A protein and the small-molecule ligand that binds it are described below.
Small molecule (SMILES): CC(=O)N[C@H]1[C@H](O[C@H]2[C@H](O)[C@@H](NC(C)=O)CO[C@@H]2CO)O[C@H](CO)[C@@H](O)[C@@H]1O

Sequence of chain 1.E:
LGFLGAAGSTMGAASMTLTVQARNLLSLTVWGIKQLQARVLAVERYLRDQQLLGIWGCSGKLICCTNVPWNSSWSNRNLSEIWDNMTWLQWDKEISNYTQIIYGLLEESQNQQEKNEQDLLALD

Binding-site contacts:
Ligand atom C7 contacts residue ASN126 of chain 1.E at 3.7 Å.
Ligand atom C8 contacts residue LYS122 of chain 1.E at 4.3 Å.
Ligand atom O7 contacts residue ASN126 of chain 1.E at 4.2 Å.
Ligand atom C5 contacts residue ASN126 of chain 1.E at 3.7 Å.
Ligand atom N2 contacts residue GLU123 of chain 1.E at 4.2 Å.
Ligand atom C4 contacts residue ASN126 of chain 1.E at 4.3 Å.
Ligand atom C1 contacts residue ASN126 of chain 1.E at 1.4 Å.
Ligand atom O5 contacts residue ASN126 of chain 1.E at 2.5 Å (h-bond).
Ligand atom C8 contacts residue GLU123 of chain 1.E at 3.2 Å.
Ligand atom C7 contacts residue GLU123 of chain 1.E at 4.0 Å.
Ligand atom C2 contacts residue ASN126 of chain 1.E at 2.4 Å.
Ligand atom C3 contacts residue ASN126 of chain 1.E at 3.7 Å.
Ligand atom N2 contacts residue ASN126 of chain 1.E at 2.7 Å (h-bond).